Binding-site contacts:
Ligand atom C5 contacts residue ASN1163 of chain 1.B at 3.6 Å.
Ligand atom O5 contacts residue ASN1163 of chain 1.B at 2.3 Å (h-bond).
Ligand atom C4 contacts residue ASN1163 of chain 1.B at 4.2 Å.
Ligand atom C7 contacts residue ASN1163 of chain 1.B at 3.6 Å.
Ligand atom C3 contacts residue ASN1163 of chain 1.B at 3.8 Å.
Ligand atom O7 contacts residue ASN1163 of chain 1.B at 4.0 Å.
Ligand atom N2 contacts residue ASN1163 of chain 1.B at 2.9 Å (h-bond).
Ligand atom C1 contacts residue ASN1163 of chain 1.B at 1.4 Å.
Ligand atom C2 contacts residue ASN1163 of chain 1.B at 2.4 Å.

Sequence of chain 1.B:
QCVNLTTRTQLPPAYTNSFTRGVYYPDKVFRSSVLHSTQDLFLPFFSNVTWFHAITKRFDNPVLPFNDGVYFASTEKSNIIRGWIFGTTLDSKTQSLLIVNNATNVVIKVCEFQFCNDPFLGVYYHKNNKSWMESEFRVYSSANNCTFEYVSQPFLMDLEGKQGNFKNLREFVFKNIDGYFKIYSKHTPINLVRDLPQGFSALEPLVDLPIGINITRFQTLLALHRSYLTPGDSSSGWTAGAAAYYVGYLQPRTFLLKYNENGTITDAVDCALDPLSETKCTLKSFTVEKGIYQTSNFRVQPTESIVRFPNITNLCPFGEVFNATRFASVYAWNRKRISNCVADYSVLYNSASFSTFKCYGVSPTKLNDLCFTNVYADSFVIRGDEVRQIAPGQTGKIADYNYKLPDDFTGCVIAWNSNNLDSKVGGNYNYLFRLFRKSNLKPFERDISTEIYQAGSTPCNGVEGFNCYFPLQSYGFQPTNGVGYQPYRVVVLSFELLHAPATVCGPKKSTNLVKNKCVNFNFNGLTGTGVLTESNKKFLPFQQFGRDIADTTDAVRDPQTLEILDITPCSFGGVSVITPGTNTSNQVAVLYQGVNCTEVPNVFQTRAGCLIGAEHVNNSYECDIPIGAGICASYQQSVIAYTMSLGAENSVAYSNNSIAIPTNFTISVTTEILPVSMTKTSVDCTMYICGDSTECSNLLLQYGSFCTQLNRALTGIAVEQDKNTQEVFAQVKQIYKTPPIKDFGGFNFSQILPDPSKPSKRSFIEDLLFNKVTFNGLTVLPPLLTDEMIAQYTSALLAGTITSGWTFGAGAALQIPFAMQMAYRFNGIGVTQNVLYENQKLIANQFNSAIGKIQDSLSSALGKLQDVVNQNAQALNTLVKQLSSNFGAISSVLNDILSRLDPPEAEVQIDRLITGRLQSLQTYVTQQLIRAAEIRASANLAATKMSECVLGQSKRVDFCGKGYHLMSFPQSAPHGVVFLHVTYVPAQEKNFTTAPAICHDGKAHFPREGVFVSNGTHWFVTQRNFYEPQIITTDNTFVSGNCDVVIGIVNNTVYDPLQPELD

The small molecule below binds the protein below.
Small molecule (SMILES): CC(=O)N[C@H]1[C@H](O[C@H]2[C@H](O)[C@@H](NC(C)=O)CO[C@@H]2CO)O[C@H](CO)[C@@H](O)[C@@H]1O